Sequence of chain 2.A:
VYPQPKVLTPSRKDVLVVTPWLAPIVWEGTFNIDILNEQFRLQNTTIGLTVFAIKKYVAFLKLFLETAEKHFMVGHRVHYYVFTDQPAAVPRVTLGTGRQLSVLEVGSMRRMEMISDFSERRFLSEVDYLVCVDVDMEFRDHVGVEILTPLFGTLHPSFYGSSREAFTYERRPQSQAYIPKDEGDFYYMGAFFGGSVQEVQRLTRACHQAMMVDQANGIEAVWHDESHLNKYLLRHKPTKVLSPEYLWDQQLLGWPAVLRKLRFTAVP

Binding-site contacts:
Ligand atom C4' contacts residue LEU261 of chain 2.A at 4.0 Å (hydrophobic).
Ligand atom C3 contacts residue GAL1 of chain 2.F at 3.7 Å.
Ligand atom O4 contacts residue HIS165 of chain 2.A at 2.8 Å.
Ligand atom O4 contacts residue ASP258 of chain 2.A at 2.7 Å (salt-bridge).
Ligand atom O1 contacts residue SER167 of chain 2.A at 3.6 Å.
Ligand atom C1 contacts residue UDP1 of chain 2.E at 3.6 Å.
Ligand atom C1 contacts residue HIS165 of chain 2.A at 3.7 Å.
Ligand atom C3 contacts residue TRP232 of chain 2.A at 3.8 Å (hydrophobic).
Ligand atom C3 contacts residue UDP1 of chain 2.E at 3.5 Å.
Ligand atom O4 contacts residue MET198 of chain 2.A at 3.9 Å.
Ligand atom C4 contacts residue ASP258 of chain 2.A at 3.3 Å.
Ligand atom C4 contacts residue TRP232 of chain 2.A at 3.6 Å (hydrophobic).
Ligand atom C5 contacts residue TRP232 of chain 2.A at 3.7 Å (hydrophobic).
Ligand atom O3 contacts residue ASP258 of chain 2.A at 4.0 Å.
Ligand atom C6 contacts residue GLU235 of chain 2.A at 3.3 Å.
Ligand atom C6 contacts residue PRO166 of chain 2.A at 3.8 Å (hydrophobic).
Ligand atom O6 contacts residue PHE168 of chain 2.A at 3.5 Å.
Ligand atom C6 contacts residue THR177 of chain 2.A at 3.3 Å.
Ligand atom C1' contacts residue SER167 of chain 2.A at 3.5 Å.
Ligand atom C6 contacts residue TYR196 of chain 2.A at 3.6 Å (hydrophobic).
Ligand atom O5 contacts residue PHE168 of chain 2.A at 3.8 Å.
Ligand atom C6 contacts residue TRP232 of chain 2.A at 3.6 Å (hydrophobic).
Ligand atom O5 contacts residue MET198 of chain 2.A at 3.3 Å.
Ligand atom C4 contacts residue GAL1 of chain 2.F at 3.9 Å.
Ligand atom C5 contacts residue GLU235 of chain 2.A at 3.9 Å.
Ligand atom C6 contacts residue SER167 of chain 2.A at 3.9 Å.
Ligand atom C6 contacts residue HIS165 of chain 2.A at 4.0 Å.
Ligand atom C1 contacts residue MET198 of chain 2.A at 4.0 Å (hydrophobic).
Ligand atom O6 contacts residue THR177 of chain 2.A at 2.7 Å (h-bond).
Ligand atom O1 contacts residue HIS165 of chain 2.A at 3.4 Å (h-bond).
Ligand atom O4 contacts residue GLU235 of chain 2.A at 2.8 Å (salt-bridge).
Ligand atom C5 contacts residue HIS165 of chain 2.A at 3.8 Å.
Ligand atom C2 contacts residue HIS165 of chain 2.A at 3.7 Å.
Ligand atom O6 contacts residue TRP232 of chain 2.A at 3.4 Å (h-bond).
Ligand atom O4 contacts residue GAL1 of chain 2.F at 3.9 Å.
Ligand atom O5 contacts residue HIS165 of chain 2.A at 3.1 Å.
Ligand atom C4 contacts residue HIS165 of chain 2.A at 3.8 Å.
Ligand atom C6 contacts residue PHE168 of chain 2.A at 3.9 Å (hydrophobic).
Ligand atom C4 contacts residue GLU235 of chain 2.A at 3.4 Å.
Ligand atom C2' contacts residue SER167 of chain 2.A at 3.6 Å.

A protein and the small-molecule ligand that binds it are described below.
Small molecule (SMILES): CCCCCCO[C@@H]1O[C@H](CO)[C@H](O)C[C@H]1O[C@@H]1O[C@@H](C)[C@@H](O)[C@@H](O)[C@@H]1O